The protein below binds the small molecule below.
Small molecule (SMILES): CC(=O)N[C@H]1[C@H]([C@H](O)[C@H](O)CO)OC(C(=O)O)=C[C@@H]1O

Sequence of chain 2.A:
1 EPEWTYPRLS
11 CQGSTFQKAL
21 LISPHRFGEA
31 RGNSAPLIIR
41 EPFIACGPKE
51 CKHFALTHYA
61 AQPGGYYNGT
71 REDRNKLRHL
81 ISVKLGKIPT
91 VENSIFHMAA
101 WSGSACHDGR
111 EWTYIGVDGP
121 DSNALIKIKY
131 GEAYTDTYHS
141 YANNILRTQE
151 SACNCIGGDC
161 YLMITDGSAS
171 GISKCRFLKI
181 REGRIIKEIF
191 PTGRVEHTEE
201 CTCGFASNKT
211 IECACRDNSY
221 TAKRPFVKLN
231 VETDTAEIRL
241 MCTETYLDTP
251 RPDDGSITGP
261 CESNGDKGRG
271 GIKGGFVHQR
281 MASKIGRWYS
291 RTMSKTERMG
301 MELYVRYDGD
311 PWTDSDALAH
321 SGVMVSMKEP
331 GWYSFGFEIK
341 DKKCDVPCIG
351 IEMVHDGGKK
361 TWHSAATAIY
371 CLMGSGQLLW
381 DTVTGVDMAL

Binding-site contacts:
Ligand atom O8 contacts residue ARG216 of chain 2.A at 3.4 Å.
Ligand atom O8 contacts residue GLU200 of chain 2.A at 3.6 Å.
Ligand atom O1A contacts residue ARG298 of chain 2.A at 2.9 Å (salt-bridge).
Ligand atom C8 contacts residue GLU199 of chain 2.A at 3.6 Å.
Ligand atom C9 contacts residue ALA169 of chain 2.A at 3.5 Å (hydrophobic).
Ligand atom C6 contacts residue GLU200 of chain 2.A at 3.7 Å.
Ligand atom O1A contacts residue ARG216 of chain 2.A at 3.1 Å (salt-bridge).
Ligand atom C1 contacts residue ARG40 of chain 2.A at 3.9 Å.
Ligand atom C3 contacts residue ARG40 of chain 2.A at 3.7 Å.
Ligand atom C1 contacts residue ARG298 of chain 2.A at 3.5 Å.
Ligand atom O9 contacts residue GLU199 of chain 2.A at 2.6 Å (salt-bridge).
Ligand atom C3 contacts residue GLU41 of chain 2.A at 3.5 Å.
Ligand atom C11 contacts residue ARG147 of chain 2.A at 3.8 Å.
Ligand atom O6 contacts residue ARG216 of chain 2.A at 3.9 Å.
Ligand atom O8 contacts residue GLU199 of chain 2.A at 2.8 Å (salt-bridge).
Ligand atom C3 contacts residue ASP73 of chain 2.A at 3.8 Å.
Ligand atom O1A contacts residue TYR333 of chain 2.A at 3.4 Å (h-bond).
Ligand atom C11 contacts residue ILE145 of chain 2.A at 4.0 Å (hydrophobic).
Ligand atom O6 contacts residue TYR333 of chain 2.A at 3.3 Å (h-bond).
Ligand atom C9 contacts residue GLU199 of chain 2.A at 3.4 Å.
Ligand atom C4 contacts residue TYR333 of chain 2.A at 3.8 Å (hydrophobic).
Ligand atom C11 contacts residue TRP101 of chain 2.A at 3.9 Å (hydrophobic).
Ligand atom O9 contacts residue ALA169 of chain 2.A at 3.5 Å.
Ligand atom C2 contacts residue TYR333 of chain 2.A at 2.8 Å (hydrophobic).
Ligand atom O1B contacts residue ARG298 of chain 2.A at 2.8 Å (salt-bridge).
Ligand atom O9 contacts residue ARG147 of chain 2.A at 3.2 Å (salt-bridge).
Ligand atom O10 contacts residue ARG74 of chain 2.A at 2.7 Å (salt-bridge).
Ligand atom C6 contacts residue TYR333 of chain 2.A at 3.8 Å (hydrophobic).
Ligand atom C4 contacts residue GLU41 of chain 2.A at 3.7 Å.
Ligand atom O1B contacts residue ARG40 of chain 2.A at 2.8 Å (salt-bridge).
Ligand atom C9 contacts residue ASN218 of chain 2.A at 3.8 Å.
Ligand atom O1B contacts residue TYR333 of chain 2.A at 3.4 Å (h-bond).
Ligand atom O4 contacts residue ASP73 of chain 2.A at 3.4 Å.
Ligand atom C10 contacts residue ARG74 of chain 2.A at 3.9 Å.
Ligand atom C8 contacts residue ARG216 of chain 2.A at 3.6 Å.
Ligand atom O10 contacts residue ASP73 of chain 2.A at 3.7 Å.
Ligand atom C3 contacts residue TYR333 of chain 2.A at 3.2 Å (hydrophobic).
Ligand atom O4 contacts residue GLU41 of chain 2.A at 3.3 Å (salt-bridge).
Ligand atom C5 contacts residue ASP73 of chain 2.A at 4.0 Å.
Ligand atom C1 contacts residue TYR333 of chain 2.A at 3.0 Å (hydrophobic).